Sequence of chain 1.A:
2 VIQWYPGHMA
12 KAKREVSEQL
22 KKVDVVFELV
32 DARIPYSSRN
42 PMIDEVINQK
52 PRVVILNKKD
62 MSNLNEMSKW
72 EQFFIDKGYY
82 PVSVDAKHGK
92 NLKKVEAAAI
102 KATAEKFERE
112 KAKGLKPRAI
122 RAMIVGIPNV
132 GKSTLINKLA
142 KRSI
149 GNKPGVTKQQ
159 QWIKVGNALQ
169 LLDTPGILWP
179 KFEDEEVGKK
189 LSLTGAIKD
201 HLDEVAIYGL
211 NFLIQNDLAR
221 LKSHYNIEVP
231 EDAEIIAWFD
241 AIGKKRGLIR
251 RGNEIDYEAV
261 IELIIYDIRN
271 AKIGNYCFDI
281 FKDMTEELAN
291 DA

Binding-site contacts:
Ligand atom N2 contacts residue MET62 of chain 1.A at 3.6 Å (h-bond).
Ligand atom O3B contacts residue LYS133 of chain 1.A at 2.6 Å (salt-bridge).
Ligand atom C8 contacts residue THR135 of chain 1.A at 3.5 Å.
Ligand atom O5' contacts residue GLY132 of chain 1.A at 3.6 Å.
Ligand atom O6 contacts residue LYS59 of chain 1.A at 3.3 Å (salt-bridge).
Ligand atom PA contacts residue GLY132 of chain 1.A at 3.6 Å.
Ligand atom O3A contacts residue GLY132 of chain 1.A at 3.1 Å (h-bond).
Ligand atom O3B contacts residue GLY132 of chain 1.A at 3.2 Å (h-bond).
Ligand atom C5 contacts residue ASN58 of chain 1.A at 3.6 Å.
Ligand atom O3A contacts residue LYS133 of chain 1.A at 3.6 Å.
Ligand atom PA contacts residue SER134 of chain 1.A at 3.5 Å.
Ligand atom O2B contacts residue LYS133 of chain 1.A at 3.4 Å (salt-bridge).
Ligand atom O1B contacts residue ASN130 of chain 1.A at 2.9 Å (h-bond).
Ligand atom O2B contacts residue SER134 of chain 1.A at 2.9 Å (h-bond).
Ligand atom PB contacts residue LYS133 of chain 1.A at 3.5 Å.
Ligand atom PB contacts residue ASN130 of chain 1.A at 3.5 Å.
Ligand atom O3B contacts residue VAL131 of chain 1.A at 3.4 Å (h-bond).
Ligand atom O1A contacts residue SER134 of chain 1.A at 2.8 Å (h-bond).
Ligand atom C6 contacts residue LYS59 of chain 1.A at 3.6 Å.
Ligand atom O3B contacts residue ASN130 of chain 1.A at 3.4 Å (h-bond).
Ligand atom O1A contacts residue GLY132 of chain 1.A at 3.4 Å.
Ligand atom PA contacts residue THR135 of chain 1.A at 3.6 Å.
Ligand atom O3A contacts residue ASN130 of chain 1.A at 3.5 Å.
Ligand atom O6 contacts residue ALA87 of chain 1.A at 2.8 Å (h-bond).
Ligand atom C2' contacts residue THR135 of chain 1.A at 3.6 Å.
Ligand atom O6 contacts residue LYS88 of chain 1.A at 3.4 Å (salt-bridge).
Ligand atom N1 contacts residue ASP86 of chain 1.A at 3.2 Å (salt-bridge).
Ligand atom O5' contacts residue THR135 of chain 1.A at 3.5 Å (h-bond).
Ligand atom O6 contacts residue ASN58 of chain 1.A at 3.1 Å (h-bond).
Ligand atom O1D contacts residue LYS88 of chain 1.A at 3.2 Å (salt-bridge).
Ligand atom N2 contacts residue ASP61 of chain 1.A at 2.9 Å (salt-bridge).
Ligand atom O1A contacts residue THR135 of chain 1.A at 2.5 Å (h-bond).
Ligand atom N1 contacts residue ASP61 of chain 1.A at 3.0 Å (salt-bridge).
Ligand atom O4' contacts residue LYS59 of chain 1.A at 3.3 Å (salt-bridge).
Ligand atom N7 contacts residue ASN58 of chain 1.A at 2.9 Å (h-bond).
Ligand atom O2A contacts residue SER134 of chain 1.A at 3.2 Å (h-bond).
Ligand atom O6 contacts residue ASP86 of chain 1.A at 2.9 Å (salt-bridge).
Ligand atom C6 contacts residue LYS88 of chain 1.A at 3.6 Å.
Ligand atom C5 contacts residue LYS59 of chain 1.A at 3.6 Å.
Ligand atom C6 contacts residue ASP86 of chain 1.A at 3.3 Å.

The small molecule below binds the protein below.
Small molecule (SMILES): Nc1nc2c(ncn2[C@@H]2O[C@H](CO[P](=O)(O)OP(=O)(O)O)[C@@H](O[P](=O)(O)OP(=O)(O)O)[C@H]2O)c(=O)[nH]1